Sequence of chain 1.A:
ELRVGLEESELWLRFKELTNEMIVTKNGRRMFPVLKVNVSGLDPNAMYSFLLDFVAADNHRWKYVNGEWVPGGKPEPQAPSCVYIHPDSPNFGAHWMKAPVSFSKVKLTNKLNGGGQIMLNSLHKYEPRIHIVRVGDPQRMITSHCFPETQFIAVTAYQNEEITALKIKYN

The small molecule below binds the protein below.
Small molecule (SMILES): CN(CCCN)C(=O)c1cccc(N[C@H]2CCN(c3ccccc3F)C2=O)c1

Binding-site contacts:
Ligand atom C2 contacts residue ARG135 of chain 1.A at 3.6 Å.
Ligand atom C7 contacts residue MET142 of chain 1.A at 4.0 Å (hydrophobic).
Ligand atom O2 contacts residue ARG135 of chain 1.A at 3.2 Å (salt-bridge).
Ligand atom C4 contacts residue THR144 of chain 1.A at 3.4 Å.
Ligand atom C11 contacts residue ASP44 of chain 1.A at 3.7 Å.
Ligand atom C13 contacts residue ASP44 of chain 1.A at 3.8 Å.
Ligand atom C5 contacts residue LEU43 of chain 1.A at 3.8 Å (hydrophobic).
Ligand atom C20 contacts residue ASP44 of chain 1.A at 3.5 Å.
Ligand atom C10 contacts residue GLY42 of chain 1.A at 4.0 Å.
Ligand atom C3 contacts residue ARG135 of chain 1.A at 3.9 Å.
Ligand atom C4 contacts residue ILE133 of chain 1.A at 3.3 Å (hydrophobic).
Ligand atom C20 contacts residue ARG135 of chain 1.A at 4.0 Å.
Ligand atom N2 contacts residue GLY42 of chain 1.A at 3.2 Å (h-bond).
Ligand atom F1 contacts residue ARG135 of chain 1.A at 3.7 Å.
Ligand atom C15 contacts residue ASP44 of chain 1.A at 3.6 Å.
Ligand atom C3 contacts residue THR144 of chain 1.A at 4.0 Å.
Ligand atom C1 contacts residue MET142 of chain 1.A at 3.6 Å (hydrophobic).
Ligand atom C11 contacts residue GLY42 of chain 1.A at 3.9 Å.
Ligand atom N2 contacts residue ASP44 of chain 1.A at 3.5 Å (salt-bridge).
Ligand atom O2 contacts residue TYR49 of chain 1.A at 2.7 Å (h-bond).
Ligand atom C21 contacts residue TYR49 of chain 1.A at 3.5 Å (hydrophobic).
Ligand atom C11 contacts residue LEU43 of chain 1.A at 3.9 Å (hydrophobic).
Ligand atom O1 contacts residue ARG135 of chain 1.A at 2.8 Å (salt-bridge).
Ligand atom C1 contacts residue TYR49 of chain 1.A at 4.0 Å (hydrophobic).
Ligand atom C14 contacts residue ASP44 of chain 1.A at 3.6 Å.
Ligand atom C5 contacts residue TYR49 of chain 1.A at 4.0 Å (hydrophobic).
Ligand atom F1 contacts residue MET142 of chain 1.A at 3.2 Å.
Ligand atom C3 contacts residue MET142 of chain 1.A at 3.8 Å (hydrophobic).
Ligand atom C3 contacts residue ILE133 of chain 1.A at 3.0 Å (hydrophobic).
Ligand atom C8 contacts residue GLY42 of chain 1.A at 3.5 Å.
Ligand atom O1 contacts residue ASP44 of chain 1.A at 3.2 Å (salt-bridge).
Ligand atom C9 contacts residue GLY42 of chain 1.A at 4.0 Å.
Ligand atom C6 contacts residue TYR49 of chain 1.A at 3.8 Å (hydrophobic).
Ligand atom C2 contacts residue MET142 of chain 1.A at 3.6 Å (hydrophobic).
Ligand atom C6 contacts residue MET142 of chain 1.A at 3.9 Å (hydrophobic).
Ligand atom N2 contacts residue LEU43 of chain 1.A at 3.8 Å.
Ligand atom C5 contacts residue THR144 of chain 1.A at 3.7 Å.
Ligand atom C15 contacts residue ARG135 of chain 1.A at 3.9 Å.
Ligand atom C10 contacts residue ASP44 of chain 1.A at 3.6 Å.
Ligand atom C12 contacts residue ASP44 of chain 1.A at 3.9 Å.